A small-molecule ligand and the protein it binds are described below.
Small molecule (SMILES): CC(=O)N[C@@H]1[C@@H](O)[C@H](O)[C@@H](CO)O[C@H]1O

Binding-site contacts:
Ligand atom O5 contacts residue ASN1211 of chain 1.B at 2.4 Å (h-bond).
Ligand atom C7 contacts residue ASN1211 of chain 1.B at 3.2 Å.
Ligand atom N2 contacts residue ASN1211 of chain 1.B at 3.0 Å (h-bond).
Ligand atom C2 contacts residue ASN1211 of chain 1.B at 2.5 Å.
Ligand atom C1 contacts residue ASN1211 of chain 1.B at 1.4 Å.
Ligand atom O7 contacts residue ASN1211 of chain 1.B at 3.0 Å (h-bond).
Ligand atom C8 contacts residue VAL1210 of chain 1.B at 3.7 Å (hydrophobic).
Ligand atom C8 contacts residue ASN1211 of chain 1.B at 4.4 Å.
Ligand atom C4 contacts residue ASN1211 of chain 1.B at 4.2 Å.
Ligand atom C3 contacts residue ASN1211 of chain 1.B at 3.8 Å.
Ligand atom O3 contacts residue ASN881 of chain 1.C at 4.1 Å.
Ligand atom C7 contacts residue ASP880 of chain 1.C at 4.5 Å.
Ligand atom C7 contacts residue VAL1210 of chain 1.B at 4.3 Å (hydrophobic).
Ligand atom O7 contacts residue ASP880 of chain 1.C at 3.5 Å (salt-bridge).
Ligand atom C5 contacts residue ASN1211 of chain 1.B at 3.7 Å.

Sequence of chain 1.B:
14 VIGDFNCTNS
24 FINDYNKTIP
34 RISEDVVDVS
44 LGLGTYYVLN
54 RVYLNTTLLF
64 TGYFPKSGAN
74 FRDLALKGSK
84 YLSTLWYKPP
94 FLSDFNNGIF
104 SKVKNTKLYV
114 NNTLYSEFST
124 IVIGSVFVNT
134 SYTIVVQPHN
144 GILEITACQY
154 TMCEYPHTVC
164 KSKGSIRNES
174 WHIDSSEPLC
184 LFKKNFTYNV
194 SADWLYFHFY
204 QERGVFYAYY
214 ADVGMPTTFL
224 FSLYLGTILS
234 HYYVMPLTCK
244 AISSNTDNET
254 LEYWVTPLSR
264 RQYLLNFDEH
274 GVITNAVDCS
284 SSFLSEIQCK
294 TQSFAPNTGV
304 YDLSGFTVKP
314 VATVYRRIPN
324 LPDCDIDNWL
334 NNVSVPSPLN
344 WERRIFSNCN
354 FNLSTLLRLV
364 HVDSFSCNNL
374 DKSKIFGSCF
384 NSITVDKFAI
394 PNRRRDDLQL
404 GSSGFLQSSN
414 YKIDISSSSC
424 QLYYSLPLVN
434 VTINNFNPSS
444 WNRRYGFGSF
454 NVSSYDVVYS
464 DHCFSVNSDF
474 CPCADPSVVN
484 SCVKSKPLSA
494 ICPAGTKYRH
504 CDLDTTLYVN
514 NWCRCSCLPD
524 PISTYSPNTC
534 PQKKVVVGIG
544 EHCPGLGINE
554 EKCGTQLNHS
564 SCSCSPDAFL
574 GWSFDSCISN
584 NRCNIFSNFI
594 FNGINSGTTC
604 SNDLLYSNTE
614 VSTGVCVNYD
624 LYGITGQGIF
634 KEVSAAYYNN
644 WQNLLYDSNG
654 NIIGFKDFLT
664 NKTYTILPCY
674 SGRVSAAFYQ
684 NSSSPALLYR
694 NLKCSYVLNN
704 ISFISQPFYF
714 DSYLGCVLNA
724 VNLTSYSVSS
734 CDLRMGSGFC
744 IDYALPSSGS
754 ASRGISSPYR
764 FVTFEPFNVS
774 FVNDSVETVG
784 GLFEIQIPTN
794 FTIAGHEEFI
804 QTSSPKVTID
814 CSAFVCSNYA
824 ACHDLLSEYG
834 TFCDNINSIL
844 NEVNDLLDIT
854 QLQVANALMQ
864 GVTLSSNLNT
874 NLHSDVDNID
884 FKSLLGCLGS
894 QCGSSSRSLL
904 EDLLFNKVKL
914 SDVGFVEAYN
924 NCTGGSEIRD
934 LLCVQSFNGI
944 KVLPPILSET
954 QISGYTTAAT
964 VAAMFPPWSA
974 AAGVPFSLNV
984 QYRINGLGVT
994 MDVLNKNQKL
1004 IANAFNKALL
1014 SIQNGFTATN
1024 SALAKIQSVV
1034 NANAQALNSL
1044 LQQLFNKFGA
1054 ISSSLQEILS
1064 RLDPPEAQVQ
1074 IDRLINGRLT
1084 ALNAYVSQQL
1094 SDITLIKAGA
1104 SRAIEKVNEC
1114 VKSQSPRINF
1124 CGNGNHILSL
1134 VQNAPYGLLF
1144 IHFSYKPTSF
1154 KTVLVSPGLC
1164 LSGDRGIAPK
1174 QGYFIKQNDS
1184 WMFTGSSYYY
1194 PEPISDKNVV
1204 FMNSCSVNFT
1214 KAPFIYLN

Sequence of chain 1.C:
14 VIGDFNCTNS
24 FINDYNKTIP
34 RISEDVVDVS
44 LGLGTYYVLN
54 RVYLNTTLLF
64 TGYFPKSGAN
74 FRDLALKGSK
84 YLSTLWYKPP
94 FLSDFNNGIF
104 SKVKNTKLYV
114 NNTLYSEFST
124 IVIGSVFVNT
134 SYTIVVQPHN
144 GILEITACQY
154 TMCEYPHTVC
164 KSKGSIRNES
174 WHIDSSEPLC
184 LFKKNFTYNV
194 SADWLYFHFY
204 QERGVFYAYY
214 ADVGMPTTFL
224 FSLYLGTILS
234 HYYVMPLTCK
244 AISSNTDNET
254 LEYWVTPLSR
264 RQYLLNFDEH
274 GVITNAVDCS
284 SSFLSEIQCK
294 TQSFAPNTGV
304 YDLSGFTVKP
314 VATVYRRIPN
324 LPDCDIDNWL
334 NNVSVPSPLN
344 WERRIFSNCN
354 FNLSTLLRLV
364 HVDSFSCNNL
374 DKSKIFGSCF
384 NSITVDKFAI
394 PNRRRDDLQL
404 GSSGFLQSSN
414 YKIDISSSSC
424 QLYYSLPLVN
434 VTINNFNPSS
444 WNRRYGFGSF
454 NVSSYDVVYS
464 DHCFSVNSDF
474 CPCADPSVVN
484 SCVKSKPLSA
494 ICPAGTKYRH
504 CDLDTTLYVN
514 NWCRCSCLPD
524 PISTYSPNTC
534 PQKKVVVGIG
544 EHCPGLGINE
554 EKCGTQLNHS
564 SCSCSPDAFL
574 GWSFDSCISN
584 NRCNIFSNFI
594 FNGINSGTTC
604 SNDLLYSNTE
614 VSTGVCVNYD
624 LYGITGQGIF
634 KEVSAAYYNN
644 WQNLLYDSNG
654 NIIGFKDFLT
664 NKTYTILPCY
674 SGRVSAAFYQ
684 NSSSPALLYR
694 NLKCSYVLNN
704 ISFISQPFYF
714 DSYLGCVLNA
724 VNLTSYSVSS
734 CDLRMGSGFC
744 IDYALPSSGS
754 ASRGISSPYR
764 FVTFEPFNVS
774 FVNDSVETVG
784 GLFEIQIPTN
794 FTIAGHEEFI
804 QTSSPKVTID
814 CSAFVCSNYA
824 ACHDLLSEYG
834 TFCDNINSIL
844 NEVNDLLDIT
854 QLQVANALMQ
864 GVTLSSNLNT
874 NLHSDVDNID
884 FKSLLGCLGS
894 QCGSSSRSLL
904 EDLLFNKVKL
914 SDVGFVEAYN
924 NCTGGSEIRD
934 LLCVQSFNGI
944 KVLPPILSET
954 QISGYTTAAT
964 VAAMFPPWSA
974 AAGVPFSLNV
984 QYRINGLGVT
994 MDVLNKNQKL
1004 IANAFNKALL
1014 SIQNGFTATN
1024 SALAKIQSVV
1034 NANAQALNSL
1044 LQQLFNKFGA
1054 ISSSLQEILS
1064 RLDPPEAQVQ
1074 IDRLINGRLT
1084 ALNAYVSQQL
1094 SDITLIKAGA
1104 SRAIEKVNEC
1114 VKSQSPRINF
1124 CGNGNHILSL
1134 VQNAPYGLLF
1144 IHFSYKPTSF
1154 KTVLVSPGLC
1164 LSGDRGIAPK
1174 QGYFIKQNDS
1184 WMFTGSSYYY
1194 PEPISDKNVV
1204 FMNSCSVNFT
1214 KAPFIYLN